Sequence of chain 1.I:
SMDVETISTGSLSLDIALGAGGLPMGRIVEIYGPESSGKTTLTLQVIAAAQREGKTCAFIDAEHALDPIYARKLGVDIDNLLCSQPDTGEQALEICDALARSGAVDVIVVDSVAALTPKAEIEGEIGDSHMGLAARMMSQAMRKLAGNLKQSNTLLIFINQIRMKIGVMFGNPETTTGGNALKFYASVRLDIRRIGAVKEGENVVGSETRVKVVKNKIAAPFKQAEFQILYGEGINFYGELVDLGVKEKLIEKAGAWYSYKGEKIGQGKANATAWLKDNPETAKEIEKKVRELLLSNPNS

Sequence of chain 1.H:
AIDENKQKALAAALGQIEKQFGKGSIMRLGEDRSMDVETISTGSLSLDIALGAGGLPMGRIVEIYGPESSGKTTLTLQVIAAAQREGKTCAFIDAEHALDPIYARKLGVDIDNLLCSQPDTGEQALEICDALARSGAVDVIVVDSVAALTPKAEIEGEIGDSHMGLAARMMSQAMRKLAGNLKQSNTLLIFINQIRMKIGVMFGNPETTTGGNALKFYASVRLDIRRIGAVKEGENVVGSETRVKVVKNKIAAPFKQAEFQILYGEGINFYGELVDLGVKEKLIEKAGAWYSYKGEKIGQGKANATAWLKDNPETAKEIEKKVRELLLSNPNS

A protein and the small-molecule ligand that binds it are described below.
Small molecule (SMILES): Nc1ncnc2c1ncn2[C@@H]1O[C@H](COP(=O)(O)OP(=O)(O)OP(O)(O)=S)[C@@H](O)[C@H]1O

Binding-site contacts:
Ligand atom PG contacts residue MG1 of chain 1.CA at 3.5 Å.
Ligand atom C4 contacts residue TYR104 of chain 1.I at 3.6 Å (hydrophobic).
Ligand atom O2' contacts residue ASN250 of chain 1.H at 3.1 Å (h-bond).
Ligand atom O2B contacts residue LYS73 of chain 1.I at 2.8 Å (salt-bridge).
Ligand atom N1 contacts residue TYR104 of chain 1.I at 3.4 Å.
Ligand atom PB contacts residue LYS73 of chain 1.I at 3.7 Å.
Ligand atom N6 contacts residue ALA253 of chain 1.H at 3.7 Å.
Ligand atom O2B contacts residue GLY72 of chain 1.I at 3.2 Å (h-bond).
Ligand atom C5 contacts residue TYR104 of chain 1.I at 3.7 Å (hydrophobic).
Ligand atom N6 contacts residue LYS251 of chain 1.H at 3.0 Å (salt-bridge).
Ligand atom O3G contacts residue LYS249 of chain 1.H at 3.2 Å.
Ligand atom O3' contacts residue TYR265 of chain 1.I at 3.0 Å.
Ligand atom O2G contacts residue LYS251 of chain 1.H at 3.2 Å (salt-bridge).
Ligand atom O1A contacts residue THR75 of chain 1.I at 2.9 Å (h-bond).
Ligand atom N6 contacts residue ASP101 of chain 1.I at 3.6 Å.
Ligand atom PB contacts residue MG1 of chain 1.CA at 3.5 Å.
Ligand atom O1A contacts residue GLY72 of chain 1.I at 3.5 Å.
Ligand atom O3B contacts residue SER70 of chain 1.I at 3.2 Å (h-bond).
Ligand atom O3A contacts residue SER70 of chain 1.I at 3.7 Å.
Ligand atom N1 contacts residue ALA253 of chain 1.H at 3.4 Å.
Ligand atom N6 contacts residue ILE252 of chain 1.H at 3.6 Å.
Ligand atom O1B contacts residue THR74 of chain 1.I at 2.8 Å (h-bond).
Ligand atom C6 contacts residue LYS251 of chain 1.H at 3.7 Å.
Ligand atom C2 contacts residue ALA254 of chain 1.H at 3.5 Å (hydrophobic).
Ligand atom C6 contacts residue TYR104 of chain 1.I at 3.3 Å (hydrophobic).
Ligand atom O3A contacts residue GLY72 of chain 1.I at 3.5 Å (h-bond).
Ligand atom N3 contacts residue TYR104 of chain 1.I at 3.6 Å.
Ligand atom N3 contacts residue ALA253 of chain 1.H at 3.7 Å.
Ligand atom C2 contacts residue ALA253 of chain 1.H at 3.4 Å (hydrophobic).
Ligand atom O2G contacts residue MG1 of chain 1.CA at 2.2 Å.
Ligand atom C2 contacts residue TYR104 of chain 1.I at 3.5 Å (hydrophobic).
Ligand atom N6 contacts residue TYR104 of chain 1.I at 3.5 Å.
Ligand atom O1A contacts residue THR74 of chain 1.I at 3.6 Å.
Ligand atom N7 contacts residue LYS251 of chain 1.H at 3.4 Å (salt-bridge).
Ligand atom S1G contacts residue PHE218 of chain 1.H at 3.5 Å.
Ligand atom O1B contacts residue MG1 of chain 1.CA at 2.2 Å.
Ligand atom O2' contacts residue PRO255 of chain 1.H at 3.2 Å.
Ligand atom O4' contacts residue TYR104 of chain 1.I at 3.7 Å.
Ligand atom O2B contacts residue SER71 of chain 1.I at 3.6 Å (h-bond).
Ligand atom O3G contacts residue LYS251 of chain 1.H at 3.4 Å.